Sequence of chain 1.H:
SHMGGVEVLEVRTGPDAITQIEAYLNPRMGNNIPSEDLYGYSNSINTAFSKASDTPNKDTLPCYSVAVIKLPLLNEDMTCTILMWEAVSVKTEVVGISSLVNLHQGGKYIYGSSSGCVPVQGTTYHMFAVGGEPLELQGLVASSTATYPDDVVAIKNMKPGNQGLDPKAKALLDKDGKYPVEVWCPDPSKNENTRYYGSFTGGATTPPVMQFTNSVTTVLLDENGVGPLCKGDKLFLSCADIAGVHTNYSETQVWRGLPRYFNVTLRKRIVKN

Binding-site contacts:
Ligand atom C3 contacts residue GLY108 of chain 1.H at 3.7 Å.
Ligand atom N5 contacts residue ASN250 of chain 1.H at 3.1 Å (h-bond).
Ligand atom C4 contacts residue GLY108 of chain 1.H at 3.3 Å.
Ligand atom O1A contacts residue ASN250 of chain 1.H at 3.3 Å.
Ligand atom O10 contacts residue GLN107 of chain 1.H at 3.4 Å (h-bond).
Ligand atom O2 contacts residue SER51 of chain 1.I at 3.6 Å.
Ligand atom C10 contacts residue GLN107 of chain 1.H at 3.7 Å.
Ligand atom O1B contacts residue GLY108 of chain 1.H at 3.9 Å.
Ligand atom C10 contacts residue LEU39 of chain 1.H at 3.8 Å (hydrophobic).
Ligand atom C9 contacts residue LEU39 of chain 1.H at 3.8 Å (hydrophobic).
Ligand atom O4 contacts residue GLN107 of chain 1.H at 3.5 Å.
Ligand atom C5 contacts residue ASN250 of chain 1.H at 3.5 Å.
Ligand atom O4 contacts residue PHE50 of chain 1.I at 3.4 Å (h-bond).
Ligand atom O1B contacts residue ASN250 of chain 1.H at 3.7 Å.
Ligand atom C11 contacts residue TYR42 of chain 1.H at 3.5 Å (hydrophobic).
Ligand atom C2 contacts residue LYS52 of chain 1.I at 3.6 Å.
Ligand atom O9 contacts residue LEU39 of chain 1.H at 3.6 Å.
Ligand atom C6 contacts residue ASN250 of chain 1.H at 3.4 Å.
Ligand atom O3 contacts residue SER51 of chain 1.I at 3.7 Å.
Ligand atom O10 contacts residue LEU39 of chain 1.H at 3.8 Å.
Ligand atom O7 contacts residue LYS52 of chain 1.I at 3.6 Å.
Ligand atom O6 contacts residue LYS52 of chain 1.I at 3.9 Å.
Ligand atom O4 contacts residue GLY108 of chain 1.H at 2.8 Å (h-bond).
Ligand atom C2 contacts residue SER51 of chain 1.I at 3.3 Å.
Ligand atom O8 contacts residue ASN250 of chain 1.H at 3.6 Å (h-bond).
Ligand atom O4 contacts residue HIS248 of chain 1.H at 3.6 Å.
Ligand atom C1 contacts residue TYR251 of chain 1.H at 3.9 Å (hydrophobic).
Ligand atom O3 contacts residue LYS52 of chain 1.I at 3.2 Å (salt-bridge).
Ligand atom C1 contacts residue ASN250 of chain 1.H at 3.8 Å.
Ligand atom O4 contacts residue SER51 of chain 1.I at 3.9 Å.
Ligand atom C11 contacts residue LEU39 of chain 1.H at 3.8 Å (hydrophobic).
Ligand atom O6 contacts residue TYR251 of chain 1.H at 4.0 Å.
Ligand atom C4 contacts residue ASN250 of chain 1.H at 3.6 Å.
Ligand atom C11 contacts residue GLN107 of chain 1.H at 3.8 Å.
Ligand atom O2 contacts residue LYS52 of chain 1.I at 3.1 Å (salt-bridge).
Ligand atom O10 contacts residue LYS52 of chain 1.I at 3.7 Å.
Ligand atom C11 contacts residue HIS248 of chain 1.H at 3.9 Å.
Ligand atom O1B contacts residue TYR251 of chain 1.H at 3.1 Å (h-bond).
Ligand atom C3 contacts residue LYS52 of chain 1.I at 3.8 Å.
Ligand atom O1 contacts residue SER51 of chain 1.I at 3.7 Å.

A protein and the small-molecule ligand that binds it are described below.
Small molecule (SMILES): CC(=O)N[C@H]1[C@H]([C@H](O)[C@H](O)CO)O[C@@](O[C@@H]2[C@@H](O)[C@H](O)O[C@H](CO)[C@@H]2O)(C(=O)O)C[C@@H]1O

Sequence of chain 1.I:
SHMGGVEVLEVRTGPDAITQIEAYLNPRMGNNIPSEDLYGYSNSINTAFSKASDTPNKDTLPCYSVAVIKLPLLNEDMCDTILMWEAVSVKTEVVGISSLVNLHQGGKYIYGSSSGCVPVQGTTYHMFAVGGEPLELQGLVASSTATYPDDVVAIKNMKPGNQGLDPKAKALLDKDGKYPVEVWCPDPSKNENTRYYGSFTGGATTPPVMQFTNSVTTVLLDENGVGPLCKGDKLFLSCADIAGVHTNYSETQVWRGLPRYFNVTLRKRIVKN